Binding-site contacts:
Ligand atom C16 contacts residue HIS180 of chain 2.A at 3.4 Å.
Ligand atom C19 contacts residue VAL175 of chain 2.A at 3.5 Å (hydrophobic).
Ligand atom C11 contacts residue VAL109 of chain 2.A at 3.7 Å (hydrophobic).
Ligand atom O49 contacts residue SER153 of chain 2.A at 3.2 Å (h-bond).
Ligand atom C9 contacts residue HIS180 of chain 2.A at 3.7 Å.
Ligand atom C6 contacts residue LEU108 of chain 2.A at 3.8 Å (hydrophobic).
Ligand atom C8 contacts residue HIS180 of chain 2.A at 3.8 Å.
Ligand atom C52 contacts residue ARG149 of chain 2.A at 3.3 Å.
Ligand atom C12 contacts residue HIS180 of chain 2.A at 3.7 Å.
Ligand atom C8 contacts residue VAL175 of chain 2.A at 3.3 Å (hydrophobic).
Ligand atom C24 contacts residue HIS180 of chain 2.A at 3.8 Å.
Ligand atom C48 contacts residue TYR26 of chain 2.A at 3.7 Å (hydrophobic).
Ligand atom C13 contacts residue HIS180 of chain 2.A at 3.5 Å.
Ligand atom C12 contacts residue VAL109 of chain 2.A at 3.8 Å (hydrophobic).
Ligand atom O2 contacts residue HIS180 of chain 2.A at 3.2 Å (h-bond).
Ligand atom C8 contacts residue LEU185 of chain 2.A at 3.6 Å (hydrophobic).
Ligand atom O53 contacts residue ARG149 of chain 2.A at 2.6 Å (salt-bridge).
Ligand atom C48 contacts residue TYR22 of chain 2.A at 3.5 Å (hydrophobic).
Ligand atom C29 contacts residue ALA106 of chain 2.A at 3.5 Å (hydrophobic).
Ligand atom O49 contacts residue SER150 of chain 2.A at 3.2 Å.
Ligand atom O2 contacts residue TYR274 of chain 2.A at 3.3 Å.
Ligand atom C21 contacts residue TRP161 of chain 2.A at 3.7 Å (hydrophobic).
Ligand atom C23 contacts residue ILE143 of chain 2.A at 3.5 Å (hydrophobic).
Ligand atom O49 contacts residue TYR22 of chain 2.A at 2.7 Å (h-bond).
Ligand atom O49 contacts residue ARG149 of chain 2.A at 3.2 Å (salt-bridge).
Ligand atom C27 contacts residue LEU108 of chain 2.A at 3.8 Å (hydrophobic).
Ligand atom C28 contacts residue LEU287 of chain 2.A at 3.5 Å (hydrophobic).
Ligand atom O2 contacts residue HIS270 of chain 2.A at 2.7 Å (h-bond).
Ligand atom C15 contacts residue ILE143 of chain 2.A at 3.8 Å (hydrophobic).
Ligand atom C5 contacts residue LEU108 of chain 2.A at 3.5 Å (hydrophobic).
Ligand atom C20 contacts residue LEU188 of chain 2.A at 3.8 Å (hydrophobic).
Ligand atom C48 contacts residue SER153 of chain 2.A at 3.1 Å.
Ligand atom C12 contacts residue HIS270 of chain 2.A at 3.5 Å.
Ligand atom C1 contacts residue SER112 of chain 2.A at 3.3 Å.
Ligand atom C23 contacts residue MET147 of chain 2.A at 3.4 Å (hydrophobic).
Ligand atom C3 contacts residue SER150 of chain 2.A at 3.8 Å.
Ligand atom O53 contacts residue SER112 of chain 2.A at 2.9 Å (h-bond).
Ligand atom C10 contacts residue SER150 of chain 2.A at 3.8 Å.
Ligand atom C28 contacts residue TYR274 of chain 2.A at 3.7 Å (hydrophobic).
Ligand atom C20 contacts residue VAL175 of chain 2.A at 3.6 Å (hydrophobic).

Sequence of chain 2.A:
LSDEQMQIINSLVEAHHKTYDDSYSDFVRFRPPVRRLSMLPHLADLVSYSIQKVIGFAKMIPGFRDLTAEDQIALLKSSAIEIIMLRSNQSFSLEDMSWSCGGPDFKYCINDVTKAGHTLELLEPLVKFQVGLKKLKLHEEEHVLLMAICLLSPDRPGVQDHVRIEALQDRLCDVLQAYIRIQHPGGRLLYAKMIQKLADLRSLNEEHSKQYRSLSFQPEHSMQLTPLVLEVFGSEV

The small molecule below binds the protein below.
Small molecule (SMILES): CCCc1cc(C(O)(CC)CC)ccc1-c1cc(CCc2ccc(CO)c(CO)c2)ccc1C